Sequence of chain 1.B:
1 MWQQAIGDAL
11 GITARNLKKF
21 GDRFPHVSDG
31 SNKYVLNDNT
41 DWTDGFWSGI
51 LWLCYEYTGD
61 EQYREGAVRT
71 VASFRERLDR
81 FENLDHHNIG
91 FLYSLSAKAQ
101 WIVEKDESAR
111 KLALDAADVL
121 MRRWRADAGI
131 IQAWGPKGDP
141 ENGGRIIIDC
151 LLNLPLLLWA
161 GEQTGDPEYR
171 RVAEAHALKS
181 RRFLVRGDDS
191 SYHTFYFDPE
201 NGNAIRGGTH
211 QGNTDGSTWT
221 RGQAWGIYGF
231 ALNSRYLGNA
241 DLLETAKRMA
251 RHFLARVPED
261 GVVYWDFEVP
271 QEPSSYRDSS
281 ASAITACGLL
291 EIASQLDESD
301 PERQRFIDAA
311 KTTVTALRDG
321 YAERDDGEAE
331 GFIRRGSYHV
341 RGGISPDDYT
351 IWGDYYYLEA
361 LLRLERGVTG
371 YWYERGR

The protein below binds the small molecule below.
Small molecule (SMILES): CC(=O)N[C@@H]1[C@@H](O[C@@H]2OC(C(=O)O)=C[C@H](O)[C@H]2O)[C@H](O)[C@@H](CO)O[C@@H]1O

Binding-site contacts:
Ligand atom O4 contacts residue HIS339 of chain 1.B at 2.7 Å (h-bond).
Ligand atom O1 contacts residue TYR338 of chain 1.B at 3.0 Å (h-bond).
Ligand atom C2 contacts residue ASN88 of chain 1.B at 3.6 Å.
Ligand atom C4 contacts residue TRP42 of chain 1.B at 3.3 Å (hydrophobic).
Ligand atom O7 contacts residue ASN88 of chain 1.B at 2.5 Å (h-bond).
Ligand atom O6B contacts residue GLN211 of chain 1.B at 3.0 Å (h-bond).
Ligand atom O6A contacts residue TRP225 of chain 1.B at 3.4 Å (h-bond).
Ligand atom C5 contacts residue ASP149 of chain 1.B at 3.1 Å.
Ligand atom O6A contacts residue TRP219 of chain 1.B at 3.5 Å.
Ligand atom O6A contacts residue ASP149 of chain 1.B at 3.3 Å (salt-bridge).
Ligand atom O3 contacts residue PHE91 of chain 1.B at 3.6 Å.
Ligand atom O3 contacts residue ASN88 of chain 1.B at 2.9 Å (h-bond).
Ligand atom C5 contacts residue TRP42 of chain 1.B at 3.4 Å (hydrophobic).
Ligand atom O6B contacts residue ARG221 of chain 1.B at 2.9 Å (salt-bridge).
Ligand atom C4 contacts residue HIS339 of chain 1.B at 3.6 Å.
Ligand atom C3 contacts residue TRP42 of chain 1.B at 3.7 Å (hydrophobic).
Ligand atom O1 contacts residue ASP41 of chain 1.B at 3.1 Å (salt-bridge).
Ligand atom C6 contacts residue HIS339 of chain 1.B at 2.8 Å.
Ligand atom O7 contacts residue TRP42 of chain 1.B at 3.6 Å.
Ligand atom C6 contacts residue TRP42 of chain 1.B at 3.5 Å (hydrophobic).
Ligand atom O3 contacts residue ASP149 of chain 1.B at 2.8 Å.
Ligand atom C1 contacts residue TRP42 of chain 1.B at 3.6 Å (hydrophobic).
Ligand atom C2 contacts residue HIS87 of chain 1.B at 3.6 Å.
Ligand atom O2 contacts residue ASN88 of chain 1.B at 2.4 Å (h-bond).
Ligand atom C5 contacts residue HIS339 of chain 1.B at 3.5 Å.
Ligand atom C4 contacts residue ASP149 of chain 1.B at 2.7 Å.
Ligand atom N2 contacts residue TRP42 of chain 1.B at 3.4 Å.
Ligand atom O3 contacts residue HIS87 of chain 1.B at 3.3 Å (h-bond).
Ligand atom C3 contacts residue ASN88 of chain 1.B at 3.3 Å.
Ligand atom C6 contacts residue ASP149 of chain 1.B at 3.5 Å.
Ligand atom C6 contacts residue ARG221 of chain 1.B at 3.6 Å.
Ligand atom C3 contacts residue ASP149 of chain 1.B at 3.3 Å.
Ligand atom O2 contacts residue HIS87 of chain 1.B at 2.8 Å (h-bond).
Ligand atom C5 contacts residue TYR338 of chain 1.B at 3.2 Å (hydrophobic).
Ligand atom O7 contacts residue HIS86 of chain 1.B at 3.0 Å.
Ligand atom C7 contacts residue ASN88 of chain 1.B at 3.3 Å.
Ligand atom O6A contacts residue ARG221 of chain 1.B at 2.8 Å (salt-bridge).
Ligand atom O6 contacts residue HIS339 of chain 1.B at 3.6 Å.
Ligand atom O1 contacts residue TRP42 of chain 1.B at 3.4 Å.
Ligand atom C8 contacts residue TRP134 of chain 1.B at 3.4 Å (hydrophobic).